The protein below binds the small molecule below.
Small molecule (SMILES): COC1=C(OC)C(=O)C(C/C=C(/C)CCC=C(C)CC/C=C(/C)CC/C=C(\C)CC/C=C(\C)CC/C=C(\C)CC/C=C(/C)CCC=C(C)CCC=C(C)CCC=C(C)C)=C(C)C1=O

Sequence of chain 1.M:
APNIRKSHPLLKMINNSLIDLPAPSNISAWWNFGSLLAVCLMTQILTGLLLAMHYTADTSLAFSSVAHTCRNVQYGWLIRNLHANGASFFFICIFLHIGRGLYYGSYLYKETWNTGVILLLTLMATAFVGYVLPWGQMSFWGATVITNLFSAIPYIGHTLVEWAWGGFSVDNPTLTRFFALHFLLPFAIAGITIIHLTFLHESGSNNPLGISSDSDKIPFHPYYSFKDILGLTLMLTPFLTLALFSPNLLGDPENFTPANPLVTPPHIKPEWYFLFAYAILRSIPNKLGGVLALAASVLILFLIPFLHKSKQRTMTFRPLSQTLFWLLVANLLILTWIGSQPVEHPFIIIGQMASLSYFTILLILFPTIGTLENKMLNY

Binding-site contacts:
Ligand atom C7 contacts residue LEU19 of chain 1.M at 4.0 Å (hydrophobic).
Ligand atom O1 contacts residue HEM1 of chain 1.KA at 4.0 Å.
Ligand atom C4 contacts residue LEU201 of chain 1.M at 4.1 Å (hydrophobic).
Ligand atom C12 contacts residue MET43 of chain 1.M at 3.7 Å (hydrophobic).
Ligand atom O1 contacts residue PHE221 of chain 1.M at 3.0 Å.
Ligand atom C1 contacts residue PHE221 of chain 1.M at 3.3 Å (hydrophobic).
Ligand atom C9 contacts residue LEU19 of chain 1.M at 4.0 Å (hydrophobic).
Ligand atom C4 contacts residue LEU22 of chain 1.M at 3.8 Å (hydrophobic).
Ligand atom O3 contacts residue LEU201 of chain 1.M at 3.7 Å.
Ligand atom CM2 contacts residue PHE221 of chain 1.M at 3.9 Å (hydrophobic).
Ligand atom C5 contacts residue SER18 of chain 1.M at 4.1 Å.
Ligand atom O1 contacts residue ASP229 of chain 1.M at 3.3 Å (salt-bridge).
Ligand atom C8 contacts residue LEU19 of chain 1.M at 4.0 Å (hydrophobic).
Ligand atom O4 contacts residue LEU201 of chain 1.M at 3.7 Å.
Ligand atom O2 contacts residue SER206 of chain 1.M at 3.5 Å (h-bond).
Ligand atom C3 contacts residue HEM1 of chain 1.KA at 3.9 Å.
Ligand atom C4 contacts residue HIS202 of chain 1.M at 3.5 Å.
Ligand atom CM5 contacts residue LEU198 of chain 1.M at 3.6 Å (hydrophobic).
Ligand atom CM5 contacts residue HIS202 of chain 1.M at 4.0 Å.
Ligand atom C12 contacts residue ALA39 of chain 1.M at 3.8 Å (hydrophobic).
Ligand atom C1 contacts residue HEM1 of chain 1.KA at 3.8 Å.
Ligand atom O3 contacts residue SER206 of chain 1.M at 2.8 Å (h-bond).
Ligand atom C3 contacts residue LEU22 of chain 1.M at 3.9 Å (hydrophobic).
Ligand atom CM2 contacts residue ALA24 of chain 1.M at 3.9 Å (hydrophobic).
Ligand atom CM2 contacts residue ILE28 of chain 1.M at 3.7 Å (hydrophobic).
Ligand atom C2 contacts residue HEM1 of chain 1.KA at 3.8 Å.
Ligand atom O4 contacts residue LEU22 of chain 1.M at 3.9 Å.
Ligand atom CM3 contacts residue LEU22 of chain 1.M at 3.4 Å (hydrophobic).
Ligand atom C8 contacts residue HEM1 of chain 1.KA at 4.1 Å.
Ligand atom C9 contacts residue SER36 of chain 1.M at 4.0 Å.
Ligand atom C3 contacts residue SER206 of chain 1.M at 3.9 Å.
Ligand atom C10 contacts residue SER36 of chain 1.M at 3.8 Å.
Ligand atom C6 contacts residue PHE221 of chain 1.M at 3.7 Å (hydrophobic).
Ligand atom C10 contacts residue LEU19 of chain 1.M at 3.9 Å (hydrophobic).
Ligand atom O2 contacts residue HEM1 of chain 1.KA at 4.0 Å.
Ligand atom CM3 contacts residue SER206 of chain 1.M at 3.2 Å.
Ligand atom C7 contacts residue PHE221 of chain 1.M at 3.8 Å (hydrophobic).
Ligand atom O4 contacts residue HIS202 of chain 1.M at 2.4 Å (h-bond).
Ligand atom C11 contacts residue ALA39 of chain 1.M at 3.6 Å (hydrophobic).
Ligand atom CM5 contacts residue SER18 of chain 1.M at 3.6 Å.